The small molecule below binds the protein below.
Small molecule (SMILES): O=[N+]([O-])c1cc([N+](=O)[O-])c(O)c([N+](=O)[O-])c1

Sequence of chain 1.A:
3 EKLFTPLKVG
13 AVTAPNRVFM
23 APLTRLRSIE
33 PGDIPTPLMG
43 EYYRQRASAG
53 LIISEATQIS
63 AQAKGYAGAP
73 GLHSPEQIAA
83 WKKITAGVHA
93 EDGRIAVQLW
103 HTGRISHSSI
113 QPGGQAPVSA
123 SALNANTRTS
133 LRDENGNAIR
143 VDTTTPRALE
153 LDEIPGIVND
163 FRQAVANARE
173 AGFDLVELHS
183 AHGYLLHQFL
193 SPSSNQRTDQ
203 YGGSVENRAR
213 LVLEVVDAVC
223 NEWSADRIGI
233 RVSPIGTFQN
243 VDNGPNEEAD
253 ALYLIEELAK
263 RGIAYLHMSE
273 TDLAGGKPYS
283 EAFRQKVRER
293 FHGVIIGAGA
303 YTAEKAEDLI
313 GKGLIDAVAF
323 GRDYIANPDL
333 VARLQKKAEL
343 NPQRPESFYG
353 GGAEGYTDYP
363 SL

Binding-site contacts:
Ligand atom O62 contacts residue HIS181 of chain 1.A at 2.7 Å (h-bond).
Ligand atom O1 contacts residue FMN1 of chain 1.B at 3.1 Å (h-bond).
Ligand atom O61 contacts residue ALA58 of chain 1.A at 3.2 Å.
Ligand atom N6 contacts residue THR26 of chain 1.A at 3.5 Å (h-bond).
Ligand atom C1 contacts residue HIS184 of chain 1.A at 3.9 Å.
Ligand atom O1 contacts residue HIS181 of chain 1.A at 3.3 Å (h-bond).
Ligand atom O62 contacts residue FMN1 of chain 1.B at 3.1 Å (h-bond).
Ligand atom O1 contacts residue TYR186 of chain 1.A at 3.3 Å.
Ligand atom C2 contacts residue FMN1 of chain 1.B at 3.8 Å.
Ligand atom O62 contacts residue ALA58 of chain 1.A at 3.6 Å.
Ligand atom O42 contacts residue TYR68 of chain 1.A at 3.7 Å.
Ligand atom C2 contacts residue TYR186 of chain 1.A at 3.8 Å (hydrophobic).
Ligand atom C6 contacts residue FMN1 of chain 1.B at 3.6 Å.
Ligand atom C1 contacts residue FMN1 of chain 1.B at 3.5 Å.
Ligand atom O22 contacts residue HIS184 of chain 1.A at 2.9 Å (h-bond).
Ligand atom C6 contacts residue TYR186 of chain 1.A at 3.1 Å (hydrophobic).
Ligand atom C6 contacts residue THR26 of chain 1.A at 3.8 Å.
Ligand atom O61 contacts residue TRP102 of chain 1.A at 2.8 Å.
Ligand atom N6 contacts residue TRP102 of chain 1.A at 3.0 Å.
Ligand atom N2 contacts residue FMN1 of chain 1.B at 3.8 Å.
Ligand atom O62 contacts residue TRP102 of chain 1.A at 3.2 Å.
Ligand atom O42 contacts residue THR26 of chain 1.A at 3.5 Å.
Ligand atom N6 contacts residue TYR186 of chain 1.A at 3.5 Å.
Ligand atom C1 contacts residue TYR186 of chain 1.A at 3.5 Å (hydrophobic).
Ligand atom O21 contacts residue FMN1 of chain 1.B at 3.2 Å (h-bond).
Ligand atom N4 contacts residue TYR351 of chain 1.A at 3.2 Å (h-bond).
Ligand atom N6 contacts residue ALA58 of chain 1.A at 3.8 Å.
Ligand atom C5 contacts residue TYR186 of chain 1.A at 3.2 Å (hydrophobic).
Ligand atom O62 contacts residue TYR186 of chain 1.A at 3.2 Å.
Ligand atom C5 contacts residue FMN1 of chain 1.B at 3.8 Å.
Ligand atom N2 contacts residue HIS184 of chain 1.A at 3.5 Å (h-bond).
Ligand atom O61 contacts residue FMN1 of chain 1.B at 3.2 Å (h-bond).
Ligand atom O41 contacts residue TYR351 of chain 1.A at 3.1 Å (h-bond).
Ligand atom C4 contacts residue TYR186 of chain 1.A at 3.6 Å (hydrophobic).
Ligand atom O61 contacts residue THR26 of chain 1.A at 2.6 Å (h-bond).
Ligand atom C5 contacts residue THR26 of chain 1.A at 3.5 Å.
Ligand atom O1 contacts residue HIS184 of chain 1.A at 2.9 Å (h-bond).
Ligand atom O22 contacts residue GLN241 of chain 1.A at 3.6 Å.
Ligand atom N6 contacts residue FMN1 of chain 1.B at 3.4 Å (h-bond).
Ligand atom O42 contacts residue TYR351 of chain 1.A at 3.2 Å.